This small molecule binds to this protein.
Small molecule (SMILES): CC(=O)N[C@H]1[C@H](O[C@H]2[C@H](O)[C@@H](NC(C)=O)CO[C@@H]2CO)O[C@H](CO)[C@@H](O[C@@H]2O[C@H](CO[C@H]3O[C@H](CO)[C@@H](O)[C@H](O)[C@@H]3O)[C@@H](O)[C@H](O[C@H]3O[C@H](CO)[C@@H](O)[C@H](O)[C@@H]3O)[C@@H]2O)[C@@H]1O

Sequence of chain 1.F:
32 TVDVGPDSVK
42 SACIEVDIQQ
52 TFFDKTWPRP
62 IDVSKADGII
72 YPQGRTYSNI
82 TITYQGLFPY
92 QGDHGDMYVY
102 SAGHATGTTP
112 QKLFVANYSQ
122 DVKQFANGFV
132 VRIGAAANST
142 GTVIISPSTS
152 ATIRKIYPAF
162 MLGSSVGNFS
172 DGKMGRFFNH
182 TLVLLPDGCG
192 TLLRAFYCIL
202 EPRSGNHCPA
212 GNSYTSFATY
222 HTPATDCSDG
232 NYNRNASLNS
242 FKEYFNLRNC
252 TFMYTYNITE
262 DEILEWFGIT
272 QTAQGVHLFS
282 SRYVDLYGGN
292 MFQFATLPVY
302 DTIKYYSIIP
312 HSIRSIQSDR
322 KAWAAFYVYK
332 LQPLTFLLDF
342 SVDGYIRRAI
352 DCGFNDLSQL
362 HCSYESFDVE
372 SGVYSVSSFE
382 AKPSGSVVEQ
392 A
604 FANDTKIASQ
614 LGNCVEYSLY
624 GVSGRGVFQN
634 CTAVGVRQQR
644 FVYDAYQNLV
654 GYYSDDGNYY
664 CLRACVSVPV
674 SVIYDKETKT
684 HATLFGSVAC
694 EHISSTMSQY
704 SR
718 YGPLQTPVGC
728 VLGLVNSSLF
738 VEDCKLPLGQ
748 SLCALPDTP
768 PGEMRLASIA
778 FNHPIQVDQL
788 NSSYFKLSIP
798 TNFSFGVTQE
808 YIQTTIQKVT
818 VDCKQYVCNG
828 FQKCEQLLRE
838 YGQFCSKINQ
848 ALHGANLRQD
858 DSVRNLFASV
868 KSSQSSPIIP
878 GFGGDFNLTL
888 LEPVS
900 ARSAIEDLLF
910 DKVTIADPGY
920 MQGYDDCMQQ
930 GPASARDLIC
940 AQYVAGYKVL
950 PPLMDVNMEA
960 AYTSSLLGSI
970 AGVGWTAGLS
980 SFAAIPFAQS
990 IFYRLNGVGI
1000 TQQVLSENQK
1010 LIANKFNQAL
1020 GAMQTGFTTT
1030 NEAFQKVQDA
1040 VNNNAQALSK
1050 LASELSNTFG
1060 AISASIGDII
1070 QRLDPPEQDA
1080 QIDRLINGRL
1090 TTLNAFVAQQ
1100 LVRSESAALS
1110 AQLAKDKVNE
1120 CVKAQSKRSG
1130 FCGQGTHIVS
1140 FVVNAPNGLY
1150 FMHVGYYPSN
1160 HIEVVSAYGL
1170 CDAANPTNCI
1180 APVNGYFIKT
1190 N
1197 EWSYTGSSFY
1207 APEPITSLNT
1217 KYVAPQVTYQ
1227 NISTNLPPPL

Sequence of chain 1.A:
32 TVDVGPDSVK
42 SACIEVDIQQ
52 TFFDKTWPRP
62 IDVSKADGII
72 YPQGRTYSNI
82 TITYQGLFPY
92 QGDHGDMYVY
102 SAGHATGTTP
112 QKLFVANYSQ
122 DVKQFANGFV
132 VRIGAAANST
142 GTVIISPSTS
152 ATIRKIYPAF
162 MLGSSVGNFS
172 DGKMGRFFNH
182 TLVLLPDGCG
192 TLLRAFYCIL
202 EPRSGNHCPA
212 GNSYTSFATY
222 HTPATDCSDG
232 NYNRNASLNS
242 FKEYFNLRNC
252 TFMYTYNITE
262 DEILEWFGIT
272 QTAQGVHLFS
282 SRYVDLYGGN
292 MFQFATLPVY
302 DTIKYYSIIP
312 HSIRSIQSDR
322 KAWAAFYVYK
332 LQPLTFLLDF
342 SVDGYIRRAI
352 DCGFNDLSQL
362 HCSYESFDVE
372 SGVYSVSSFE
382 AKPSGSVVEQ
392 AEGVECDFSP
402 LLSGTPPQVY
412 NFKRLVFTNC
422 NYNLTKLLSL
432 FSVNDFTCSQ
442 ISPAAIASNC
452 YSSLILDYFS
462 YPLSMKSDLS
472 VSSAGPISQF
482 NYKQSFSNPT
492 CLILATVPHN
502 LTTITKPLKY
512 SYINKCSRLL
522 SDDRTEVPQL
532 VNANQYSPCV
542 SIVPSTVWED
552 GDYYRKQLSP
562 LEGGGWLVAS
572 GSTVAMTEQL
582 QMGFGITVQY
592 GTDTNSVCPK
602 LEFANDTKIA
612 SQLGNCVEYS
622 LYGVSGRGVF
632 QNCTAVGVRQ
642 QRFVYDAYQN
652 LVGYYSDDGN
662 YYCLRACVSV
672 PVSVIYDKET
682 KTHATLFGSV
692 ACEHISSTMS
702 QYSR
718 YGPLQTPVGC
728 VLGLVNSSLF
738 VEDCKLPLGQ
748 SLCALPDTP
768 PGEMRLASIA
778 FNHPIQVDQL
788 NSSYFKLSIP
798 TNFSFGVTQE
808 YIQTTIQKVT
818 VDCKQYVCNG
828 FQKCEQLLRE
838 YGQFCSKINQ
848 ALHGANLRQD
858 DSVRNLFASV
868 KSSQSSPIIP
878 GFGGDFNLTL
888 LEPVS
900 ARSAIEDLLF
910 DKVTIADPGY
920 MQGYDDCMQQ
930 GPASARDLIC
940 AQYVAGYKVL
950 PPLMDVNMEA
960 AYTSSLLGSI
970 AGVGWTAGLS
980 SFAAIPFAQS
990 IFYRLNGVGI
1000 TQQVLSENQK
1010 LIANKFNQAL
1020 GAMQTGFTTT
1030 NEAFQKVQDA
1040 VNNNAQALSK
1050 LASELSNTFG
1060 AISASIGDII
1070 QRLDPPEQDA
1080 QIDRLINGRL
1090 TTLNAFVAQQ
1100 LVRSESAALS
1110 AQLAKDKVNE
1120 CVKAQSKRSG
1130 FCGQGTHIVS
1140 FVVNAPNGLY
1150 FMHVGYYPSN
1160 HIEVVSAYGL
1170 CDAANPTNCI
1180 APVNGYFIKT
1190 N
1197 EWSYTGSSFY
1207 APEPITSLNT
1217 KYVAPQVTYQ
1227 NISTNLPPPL

Binding-site contacts:
Ligand atom C8 contacts residue GLN1226 of chain 1.A at 3.5 Å.
Ligand atom O7 contacts residue VAL1223 of chain 1.A at 3.0 Å.
Ligand atom C7 contacts residue TYR1225 of chain 1.A at 3.6 Å (hydrophobic).
Ligand atom C8 contacts residue GLN1222 of chain 1.A at 3.8 Å.
Ligand atom C6 contacts residue SER1005 of chain 1.F at 4.0 Å.
Ligand atom O4 contacts residue VAL1223 of chain 1.A at 4.5 Å.
Ligand atom C3 contacts residue TYR1225 of chain 1.A at 4.2 Å (hydrophobic).
Ligand atom O5 contacts residue ASN1227 of chain 1.A at 2.4 Å (h-bond).
Ligand atom C4 contacts residue ASN1227 of chain 1.A at 4.2 Å.
Ligand atom C3 contacts residue ASN1227 of chain 1.A at 3.7 Å.
Ligand atom C7 contacts residue VAL1223 of chain 1.A at 3.9 Å (hydrophobic).
Ligand atom C6 contacts residue GLU1006 of chain 1.F at 3.4 Å.
Ligand atom C1 contacts residue TYR1225 of chain 1.A at 3.9 Å (hydrophobic).
Ligand atom O4 contacts residue GLN1222 of chain 1.A at 4.4 Å.
Ligand atom O4 contacts residue GLU1006 of chain 1.F at 4.4 Å.
Ligand atom C7 contacts residue GLN1222 of chain 1.A at 4.1 Å.
Ligand atom C2 contacts residue ASN1227 of chain 1.A at 2.4 Å.
Ligand atom O6 contacts residue SER1005 of chain 1.F at 3.1 Å (h-bond).
Ligand atom O6 contacts residue PRO1175 of chain 1.A at 4.0 Å.
Ligand atom N2 contacts residue GLN1226 of chain 1.A at 4.4 Å.
Ligand atom C2 contacts residue TYR1225 of chain 1.A at 3.9 Å (hydrophobic).
Ligand atom N2 contacts residue VAL1223 of chain 1.A at 4.5 Å.
Ligand atom C7 contacts residue ASN1227 of chain 1.A at 3.8 Å.
Ligand atom N2 contacts residue ASN1227 of chain 1.A at 2.8 Å (h-bond).
Ligand atom N2 contacts residue TYR1225 of chain 1.A at 2.9 Å (h-bond).
Ligand atom O6 contacts residue ASN1227 of chain 1.A at 4.0 Å.
Ligand atom C8 contacts residue PRO1221 of chain 1.A at 3.6 Å (hydrophobic).
Ligand atom O3 contacts residue VAL1223 of chain 1.A at 4.0 Å.
Ligand atom C2 contacts residue VAL1223 of chain 1.A at 4.2 Å (hydrophobic).
Ligand atom O6 contacts residue GLU1006 of chain 1.F at 2.8 Å (salt-bridge).
Ligand atom O4 contacts residue SER1005 of chain 1.F at 4.2 Å.
Ligand atom O7 contacts residue GLN1222 of chain 1.A at 4.2 Å.
Ligand atom C5 contacts residue ASN1227 of chain 1.A at 3.7 Å.
Ligand atom C1 contacts residue ASN1227 of chain 1.A at 1.4 Å.
Ligand atom C8 contacts residue TYR1225 of chain 1.A at 3.4 Å (hydrophobic).
Ligand atom C8 contacts residue SER790 of chain 1.A at 3.7 Å.
Ligand atom O7 contacts residue ASN1227 of chain 1.A at 4.2 Å.